This small molecule binds to this protein.
Small molecule (SMILES): CC(=O)N[C@@H]1[C@@H](O)[C@H](O)[C@@H](CO)O[C@H]1O

Sequence of chain 1.E:
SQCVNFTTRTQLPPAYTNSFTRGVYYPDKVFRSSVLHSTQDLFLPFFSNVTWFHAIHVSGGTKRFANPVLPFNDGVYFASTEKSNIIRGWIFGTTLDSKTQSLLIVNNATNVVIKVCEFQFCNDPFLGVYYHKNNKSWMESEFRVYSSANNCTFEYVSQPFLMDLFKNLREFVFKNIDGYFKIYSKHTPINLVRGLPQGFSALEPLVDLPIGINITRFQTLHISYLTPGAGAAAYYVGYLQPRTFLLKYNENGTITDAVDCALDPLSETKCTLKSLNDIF

Binding-site contacts:
Ligand atom C4 contacts residue ASN137 of chain 1.E at 4.2 Å.
Ligand atom C5 contacts residue ASN137 of chain 1.E at 3.6 Å.
Ligand atom O7 contacts residue ASN137 of chain 1.E at 3.7 Å.
Ligand atom C6 contacts residue MET141 of chain 1.E at 3.8 Å (hydrophobic).
Ligand atom O5 contacts residue ASN137 of chain 1.E at 2.3 Å (h-bond).
Ligand atom C3 contacts residue ASN137 of chain 1.E at 3.8 Å.
Ligand atom C1 contacts residue ASN137 of chain 1.E at 1.4 Å.
Ligand atom O5 contacts residue SER139 of chain 1.E at 4.5 Å.
Ligand atom O6 contacts residue MET141 of chain 1.E at 3.2 Å.
Ligand atom N2 contacts residue ASN137 of chain 1.E at 2.7 Å (h-bond).
Ligand atom O6 contacts residue SER139 of chain 1.E at 4.2 Å.
Ligand atom C2 contacts residue ASN137 of chain 1.E at 2.5 Å.
Ligand atom C7 contacts residue ASN137 of chain 1.E at 3.0 Å.
Ligand atom O5 contacts residue MET141 of chain 1.E at 3.9 Å.
Ligand atom C8 contacts residue ASN137 of chain 1.E at 3.4 Å.